The small molecule below binds the protein below.
Small molecule (SMILES): CC(=O)N[C@@H]1[C@@H](O)[C@H](O)[C@@H](CO)O[C@H]1O

Binding-site contacts:
Ligand atom C8 contacts residue THR197 of chain 1.A at 4.0 Å.
Ligand atom N2 contacts residue ASN131 of chain 1.A at 2.9 Å (h-bond).
Ligand atom C7 contacts residue LEU128 of chain 1.A at 4.1 Å (hydrophobic).
Ligand atom C7 contacts residue TYR201 of chain 1.A at 4.4 Å (hydrophobic).
Ligand atom O5 contacts residue TYR201 of chain 1.A at 4.3 Å.
Ligand atom O7 contacts residue ASN131 of chain 1.A at 4.2 Å.
Ligand atom C8 contacts residue TYR201 of chain 1.A at 3.8 Å (hydrophobic).
Ligand atom C8 contacts residue LEU128 of chain 1.A at 3.9 Å (hydrophobic).
Ligand atom C1 contacts residue ASN131 of chain 1.A at 1.4 Å.
Ligand atom C8 contacts residue TRP198 of chain 1.A at 3.7 Å (hydrophobic).
Ligand atom N2 contacts residue TYR201 of chain 1.A at 3.6 Å.
Ligand atom C2 contacts residue ASN131 of chain 1.A at 2.4 Å.
Ligand atom O6 contacts residue PRO135 of chain 1.A at 4.4 Å.
Ligand atom C1 contacts residue TYR201 of chain 1.A at 3.8 Å (hydrophobic).
Ligand atom O3 contacts residue TYR201 of chain 1.A at 4.4 Å.
Ligand atom O5 contacts residue ASN131 of chain 1.A at 2.4 Å (h-bond).
Ligand atom C4 contacts residue ASN131 of chain 1.A at 4.2 Å.
Ligand atom C5 contacts residue ASN131 of chain 1.A at 3.6 Å.
Ligand atom C2 contacts residue TYR201 of chain 1.A at 4.2 Å (hydrophobic).
Ligand atom O7 contacts residue LEU128 of chain 1.A at 3.9 Å.
Ligand atom C7 contacts residue ASN131 of chain 1.A at 3.7 Å.
Ligand atom C5 contacts residue TYR201 of chain 1.A at 3.6 Å (hydrophobic).
Ligand atom C3 contacts residue ASN131 of chain 1.A at 3.8 Å.
Ligand atom C6 contacts residue TYR201 of chain 1.A at 4.3 Å (hydrophobic).
Ligand atom C3 contacts residue TYR201 of chain 1.A at 3.7 Å (hydrophobic).
Ligand atom C6 contacts residue PRO135 of chain 1.A at 4.4 Å (hydrophobic).
Ligand atom O4 contacts residue TYR201 of chain 1.A at 4.3 Å.
Ligand atom C4 contacts residue TYR201 of chain 1.A at 4.3 Å (hydrophobic).

Sequence of chain 1.A:
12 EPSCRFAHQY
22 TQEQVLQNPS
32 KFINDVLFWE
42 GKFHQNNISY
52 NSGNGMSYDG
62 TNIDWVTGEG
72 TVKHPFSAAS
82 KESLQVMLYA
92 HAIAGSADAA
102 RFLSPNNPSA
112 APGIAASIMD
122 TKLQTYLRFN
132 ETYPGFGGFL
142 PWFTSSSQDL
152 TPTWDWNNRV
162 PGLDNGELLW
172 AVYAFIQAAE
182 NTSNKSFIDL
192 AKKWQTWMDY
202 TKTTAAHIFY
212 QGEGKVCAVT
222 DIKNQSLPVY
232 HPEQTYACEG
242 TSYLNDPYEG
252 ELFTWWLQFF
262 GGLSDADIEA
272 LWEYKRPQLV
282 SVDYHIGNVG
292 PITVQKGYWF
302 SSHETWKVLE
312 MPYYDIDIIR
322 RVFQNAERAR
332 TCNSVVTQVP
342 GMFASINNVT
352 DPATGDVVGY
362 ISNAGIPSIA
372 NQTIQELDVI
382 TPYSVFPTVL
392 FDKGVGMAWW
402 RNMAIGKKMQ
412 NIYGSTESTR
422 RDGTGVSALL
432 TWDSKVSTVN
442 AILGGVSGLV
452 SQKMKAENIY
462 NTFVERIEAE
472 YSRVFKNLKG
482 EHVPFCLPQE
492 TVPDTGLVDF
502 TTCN